Sequence of chain 34.A:
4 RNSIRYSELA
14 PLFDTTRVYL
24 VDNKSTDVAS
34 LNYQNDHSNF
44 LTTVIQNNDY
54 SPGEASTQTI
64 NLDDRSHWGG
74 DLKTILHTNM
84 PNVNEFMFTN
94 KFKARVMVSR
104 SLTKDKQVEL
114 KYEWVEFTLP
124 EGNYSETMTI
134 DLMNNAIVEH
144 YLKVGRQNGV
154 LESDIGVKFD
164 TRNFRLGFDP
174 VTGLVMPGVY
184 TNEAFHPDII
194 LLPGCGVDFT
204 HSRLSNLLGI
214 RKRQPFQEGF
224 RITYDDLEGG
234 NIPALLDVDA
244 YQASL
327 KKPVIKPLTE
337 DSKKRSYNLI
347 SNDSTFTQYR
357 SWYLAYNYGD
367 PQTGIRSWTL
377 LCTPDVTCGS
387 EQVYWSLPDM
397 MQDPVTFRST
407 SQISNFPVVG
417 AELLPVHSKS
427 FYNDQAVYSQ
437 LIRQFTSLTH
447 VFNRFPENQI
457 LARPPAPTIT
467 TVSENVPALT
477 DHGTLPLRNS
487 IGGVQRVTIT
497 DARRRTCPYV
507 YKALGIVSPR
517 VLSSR

This small molecule binds to this protein.
Small molecule (SMILES): CCCCCCCCCCCC[N+](C)(C)CCCS(=O)(=O)O

Binding-site contacts:
Ligand atom O3S contacts residue ARG224 of chain 34.A at 2.9 Å (salt-bridge).
Ligand atom O3S contacts residue PHE223 of chain 34.A at 3.9 Å.
Ligand atom S1 contacts residue LYS215 of chain 34.A at 4.1 Å.
Ligand atom S1 contacts residue TRP374 of chain 34.A at 4.0 Å.
Ligand atom C1 contacts residue TRP374 of chain 34.A at 3.6 Å (hydrophobic).
Ligand atom C5 contacts residue C151 of chain 34.D at 4.0 Å.
Ligand atom C10 contacts residue C151 of chain 34.D at 3.4 Å.
Ligand atom C7 contacts residue C151 of chain 34.D at 3.4 Å.
Ligand atom O3S contacts residue GLY222 of chain 34.A at 2.9 Å (h-bond).
Ligand atom O1S contacts residue PHE223 of chain 34.A at 4.5 Å.
Ligand atom C2 contacts residue TRP374 of chain 34.A at 4.1 Å (hydrophobic).
Ligand atom O3S contacts residue TRP374 of chain 34.A at 3.3 Å.
Ligand atom C11 contacts residue C151 of chain 34.D at 3.5 Å.
Ligand atom C3 contacts residue TRP374 of chain 34.A at 4.3 Å (hydrophobic).
Ligand atom O2S contacts residue ARG224 of chain 34.A at 4.5 Å.
Ligand atom C6 contacts residue C151 of chain 34.D at 4.2 Å.
Ligand atom S1 contacts residue GLY222 of chain 34.A at 3.0 Å (h-bond).
Ligand atom S1 contacts residue ARG224 of chain 34.A at 4.3 Å.
Ligand atom C16 contacts residue ASP229 of chain 34.A at 4.3 Å.
Ligand atom O2S contacts residue GLY222 of chain 34.A at 3.3 Å (h-bond).
Ligand atom C13 contacts residue C151 of chain 34.D at 4.5 Å.
Ligand atom C8 contacts residue C151 of chain 34.D at 3.7 Å.
Ligand atom C12 contacts residue C151 of chain 34.D at 3.4 Å.
Ligand atom O1S contacts residue LYS215 of chain 34.A at 2.7 Å (salt-bridge).
Ligand atom O1S contacts residue GLY222 of chain 34.A at 2.3 Å (h-bond).
Ligand atom O1S contacts residue TRP374 of chain 34.A at 4.3 Å.
Ligand atom C9 contacts residue C151 of chain 34.D at 3.4 Å.